Binding-site contacts:
Ligand atom F2 contacts residue TYR262 of chain 1.C at 3.9 Å.
Ligand atom C9 contacts residue PHE267 of chain 1.C at 3.7 Å (hydrophobic).
Ligand atom O1 contacts residue ARG105 of chain 1.C at 2.9 Å (salt-bridge).
Ligand atom C7 contacts residue 4ID1 of chain 1.Q at 3.8 Å.
Ligand atom C18 contacts residue GLY199 of chain 1.C at 3.1 Å.
Ligand atom C17 contacts residue ALA246 of chain 1.C at 3.8 Å (hydrophobic).
Ligand atom C21 contacts residue 4ID1 of chain 1.Q at 3.0 Å.
Ligand atom S1 contacts residue ASN72 of chain 1.C at 3.8 Å.
Ligand atom C6 contacts residue PHE267 of chain 1.C at 3.6 Å (hydrophobic).
Ligand atom C4 contacts residue TYR24 of chain 1.C at 3.3 Å (hydrophobic).
Ligand atom C19 contacts residue 4ID1 of chain 1.Q at 3.8 Å.
Ligand atom O3 contacts residue ALA246 of chain 1.C at 3.7 Å.
Ligand atom O4 contacts residue SER53 of chain 1.C at 3.4 Å.
Ligand atom C12 contacts residue TYR24 of chain 1.C at 3.7 Å (hydrophobic).
Ligand atom F3 contacts residue TYR24 of chain 1.C at 3.7 Å.
Ligand atom C18 contacts residue 4ID1 of chain 1.Q at 3.7 Å.
Ligand atom N1 contacts residue 4ID1 of chain 1.Q at 3.6 Å.
Ligand atom C15 contacts residue ALA246 of chain 1.C at 3.8 Å (hydrophobic).
Ligand atom C20 contacts residue ALA246 of chain 1.C at 3.4 Å (hydrophobic).
Ligand atom S1 contacts residue 4ID1 of chain 1.Q at 3.7 Å.
Ligand atom C8 contacts residue TYR262 of chain 1.C at 3.9 Å (hydrophobic).
Ligand atom S2 contacts residue GLY293 of chain 1.C at 3.9 Å.
Ligand atom O2 contacts residue TYR24 of chain 1.C at 3.3 Å (h-bond).
Ligand atom C8 contacts residue PHE267 of chain 1.C at 3.4 Å (hydrophobic).
Ligand atom O4 contacts residue GLY293 of chain 1.C at 3.6 Å.
Ligand atom C19 contacts residue ALA246 of chain 1.C at 3.5 Å (hydrophobic).
Ligand atom C14 contacts residue ALA246 of chain 1.C at 3.5 Å (hydrophobic).
Ligand atom N2 contacts residue TYR24 of chain 1.C at 3.4 Å.
Ligand atom F2 contacts residue 4ID1 of chain 1.Q at 3.5 Å.
Ligand atom C11 contacts residue TYR24 of chain 1.C at 3.4 Å (hydrophobic).
Ligand atom C1 contacts residue 4ID1 of chain 1.Q at 3.9 Å.
Ligand atom F3 contacts residue PHE267 of chain 1.C at 3.3 Å.
Ligand atom O4 contacts residue GLY54 of chain 1.C at 3.1 Å (h-bond).
Ligand atom F1 contacts residue 4ID1 of chain 1.Q at 2.8 Å.
Ligand atom C20 contacts residue 4ID1 of chain 1.Q at 3.7 Å.
Ligand atom C1 contacts residue ARG105 of chain 1.C at 3.4 Å.
Ligand atom O3 contacts residue SER292 of chain 1.C at 2.6 Å (h-bond).
Ligand atom O3 contacts residue GLY293 of chain 1.C at 3.5 Å (h-bond).
Ligand atom N1 contacts residue ARG105 of chain 1.C at 3.0 Å (salt-bridge).
Ligand atom C5 contacts residue TYR24 of chain 1.C at 3.6 Å (hydrophobic).

A small-molecule ligand and the protein it binds are described below.
Small molecule (SMILES): Cc1ccc(S(=O)(=O)c2cnc(SCC(=O)Nc3ccccc3C(F)(F)F)[nH]c2=O)c(C)c1

Sequence of chain 1.C:
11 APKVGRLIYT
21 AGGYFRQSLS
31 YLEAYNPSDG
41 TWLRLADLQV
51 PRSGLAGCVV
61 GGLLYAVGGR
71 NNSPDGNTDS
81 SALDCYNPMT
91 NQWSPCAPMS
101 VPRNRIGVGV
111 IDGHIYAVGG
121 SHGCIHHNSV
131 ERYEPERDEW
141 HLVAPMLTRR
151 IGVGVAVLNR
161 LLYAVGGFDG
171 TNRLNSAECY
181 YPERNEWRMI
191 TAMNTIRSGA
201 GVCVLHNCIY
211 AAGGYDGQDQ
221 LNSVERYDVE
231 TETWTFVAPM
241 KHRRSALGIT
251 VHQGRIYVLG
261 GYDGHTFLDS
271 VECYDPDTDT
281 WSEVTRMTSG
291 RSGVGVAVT